Binding-site contacts:
Ligand atom C1 contacts residue ASN246 of chain 1.A at 1.5 Å.
Ligand atom C1 contacts residue ASN249 of chain 1.A at 3.9 Å.
Ligand atom C3 contacts residue ASN246 of chain 1.A at 3.8 Å.
Ligand atom N2 contacts residue ASN246 of chain 1.A at 3.0 Å (h-bond).
Ligand atom C2 contacts residue ASN246 of chain 1.A at 2.5 Å.
Ligand atom O7 contacts residue ASN246 of chain 1.A at 3.0 Å (h-bond).
Ligand atom C8 contacts residue THR248 of chain 1.A at 4.2 Å.
Ligand atom C5 contacts residue ASN246 of chain 1.A at 3.7 Å.
Ligand atom C6 contacts residue ASN249 of chain 1.A at 4.2 Å.
Ligand atom C8 contacts residue ASN246 of chain 1.A at 3.1 Å.
Ligand atom C7 contacts residue ASN246 of chain 1.A at 3.1 Å.
Ligand atom O7 contacts residue NAG1 of chain 1.KA at 4.3 Å.
Ligand atom N2 contacts residue THR248 of chain 1.A at 4.1 Å.
Ligand atom O5 contacts residue ASN249 of chain 1.A at 3.9 Å.
Ligand atom C4 contacts residue ASN246 of chain 1.A at 4.3 Å.
Ligand atom C8 contacts residue NAG1 of chain 1.KA at 3.7 Å.
Ligand atom O5 contacts residue ASN246 of chain 1.A at 2.4 Å (h-bond).
Ligand atom C1 contacts residue THR248 of chain 1.A at 4.4 Å.
Ligand atom C7 contacts residue NAG1 of chain 1.KA at 4.5 Å.

This protein binds this small molecule.
Small molecule (SMILES): CC(=O)N[C@H]1[C@H](O[C@H]2[C@H](O)[C@@H](NC(C)=O)CO[C@@H]2CO)O[C@H](CO)[C@@H](O)[C@@H]1O

Sequence of chain 1.A:
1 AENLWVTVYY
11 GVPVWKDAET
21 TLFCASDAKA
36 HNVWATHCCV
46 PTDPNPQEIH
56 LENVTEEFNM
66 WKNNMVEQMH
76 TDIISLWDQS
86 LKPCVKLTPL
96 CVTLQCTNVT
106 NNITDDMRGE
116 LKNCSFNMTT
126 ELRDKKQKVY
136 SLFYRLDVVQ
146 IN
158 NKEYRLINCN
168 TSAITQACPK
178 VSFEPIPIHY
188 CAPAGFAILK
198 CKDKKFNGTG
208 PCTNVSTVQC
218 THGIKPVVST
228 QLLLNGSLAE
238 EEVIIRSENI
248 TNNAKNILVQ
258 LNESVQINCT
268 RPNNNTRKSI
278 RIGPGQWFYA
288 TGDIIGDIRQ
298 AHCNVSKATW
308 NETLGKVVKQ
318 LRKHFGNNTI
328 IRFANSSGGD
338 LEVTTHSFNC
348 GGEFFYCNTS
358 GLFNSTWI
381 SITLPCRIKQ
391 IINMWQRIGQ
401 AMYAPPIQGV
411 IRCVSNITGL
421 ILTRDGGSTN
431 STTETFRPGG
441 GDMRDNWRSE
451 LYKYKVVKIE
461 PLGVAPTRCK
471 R